Binding-site contacts:
Ligand atom C15 contacts residue ASN185 of chain 1.B at 3.9 Å.
Ligand atom C4 contacts residue PHE209 of chain 1.B at 3.8 Å (hydrophobic).
Ligand atom C5 contacts residue TRP274 of chain 1.B at 3.8 Å (hydrophobic).
Ligand atom C14 contacts residue TYR111 of chain 1.B at 3.9 Å (hydrophobic).
Ligand atom C3 contacts residue TRP274 of chain 1.B at 3.8 Å (hydrophobic).
Ligand atom C4 contacts residue TRP274 of chain 1.B at 3.9 Å (hydrophobic).
Ligand atom C20 contacts residue TRP274 of chain 1.B at 3.6 Å (hydrophobic).
Ligand atom C14 contacts residue ASN87 of chain 1.B at 3.4 Å.
Ligand atom C17 contacts residue PHE188 of chain 1.B at 3.9 Å (hydrophobic).
Ligand atom C12 contacts residue SER187 of chain 1.B at 3.7 Å.
Ligand atom C8 contacts residue TRP274 of chain 1.B at 3.8 Å (hydrophobic).
Ligand atom C9 contacts residue PHE188 of chain 1.B at 3.8 Å (hydrophobic).
Ligand atom C18 contacts residue GLY119 of chain 1.B at 3.8 Å.
Ligand atom C11 contacts residue SER187 of chain 1.B at 3.8 Å.
Ligand atom C7 contacts residue PHE120 of chain 1.B at 3.6 Å (hydrophobic).
Ligand atom C16 contacts residue PHE205 of chain 1.B at 3.8 Å (hydrophobic).
Ligand atom C15 contacts residue LYS305 of chain 1.B at 1.3 Å.
Ligand atom C13 contacts residue SER187 of chain 1.B at 3.8 Å.
Ligand atom C8 contacts residue PHE188 of chain 1.B at 3.9 Å (hydrophobic).
Ligand atom C2 contacts residue ALA278 of chain 1.B at 3.6 Å (hydrophobic).
Ligand atom C5 contacts residue PHE120 of chain 1.B at 3.9 Å (hydrophobic).
Ligand atom C19 contacts residue MET204 of chain 1.B at 3.8 Å (hydrophobic).
Ligand atom C10 contacts residue GLY116 of chain 1.B at 3.9 Å.
Ligand atom C13 contacts residue CYS186 of chain 1.B at 3.9 Å (hydrophobic).
Ligand atom C3 contacts residue PHE209 of chain 1.B at 3.8 Å (hydrophobic).
Ligand atom C14 contacts residue LYS305 of chain 1.B at 2.5 Å.
Ligand atom C13 contacts residue LYS305 of chain 1.B at 3.7 Å.
Ligand atom C6 contacts residue PHE120 of chain 1.B at 3.8 Å (hydrophobic).
Ligand atom C11 contacts residue GLY116 of chain 1.B at 3.6 Å.
Ligand atom C12 contacts residue GLY112 of chain 1.B at 3.7 Å.
Ligand atom C19 contacts residue PHE188 of chain 1.B at 3.7 Å (hydrophobic).
Ligand atom C20 contacts residue SER187 of chain 1.B at 3.7 Å.
Ligand atom C11 contacts residue GLY112 of chain 1.B at 3.5 Å.
Ligand atom C2 contacts residue PHE209 of chain 1.B at 3.8 Å (hydrophobic).
Ligand atom C15 contacts residue ASN87 of chain 1.B at 3.6 Å.
Ligand atom C14 contacts residue CYS186 of chain 1.B at 3.4 Å (hydrophobic).
Ligand atom C18 contacts residue PHE120 of chain 1.B at 3.7 Å (hydrophobic).
Ligand atom C3 contacts residue ALA278 of chain 1.B at 3.9 Å (hydrophobic).
Ligand atom C19 contacts residue GLY116 of chain 1.B at 3.5 Å.
Ligand atom C9 contacts residue GLY116 of chain 1.B at 3.8 Å.

Sequence of chain 1.B:
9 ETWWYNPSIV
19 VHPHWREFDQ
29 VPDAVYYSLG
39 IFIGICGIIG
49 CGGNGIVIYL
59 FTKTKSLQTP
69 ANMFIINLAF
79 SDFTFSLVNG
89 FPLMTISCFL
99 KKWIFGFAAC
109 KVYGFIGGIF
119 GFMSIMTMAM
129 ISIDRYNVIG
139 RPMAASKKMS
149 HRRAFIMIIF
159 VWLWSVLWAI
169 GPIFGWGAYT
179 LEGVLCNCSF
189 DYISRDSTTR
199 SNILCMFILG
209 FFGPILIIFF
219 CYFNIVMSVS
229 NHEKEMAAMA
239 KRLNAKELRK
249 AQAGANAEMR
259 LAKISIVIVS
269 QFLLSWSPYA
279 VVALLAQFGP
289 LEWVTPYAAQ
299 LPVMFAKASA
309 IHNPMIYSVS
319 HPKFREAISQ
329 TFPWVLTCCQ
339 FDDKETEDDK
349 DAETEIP

The small molecule below binds the protein below.
Small molecule (SMILES): CC1=C(/C=C/C(C)=C/C=C/C(C)=C/C=O)C(C)(C)CCC1